This protein binds this small molecule.
Small molecule (SMILES): CCCCCCCCCC(=O)OC[C@H]1O[C@@](CO)(O[C@H]2O[C@@H](OC)[C@@H](O)[C@H](O)[C@@H]2O)[C@@H](O)[C@@H]1O

Sequence of chain 1.A:
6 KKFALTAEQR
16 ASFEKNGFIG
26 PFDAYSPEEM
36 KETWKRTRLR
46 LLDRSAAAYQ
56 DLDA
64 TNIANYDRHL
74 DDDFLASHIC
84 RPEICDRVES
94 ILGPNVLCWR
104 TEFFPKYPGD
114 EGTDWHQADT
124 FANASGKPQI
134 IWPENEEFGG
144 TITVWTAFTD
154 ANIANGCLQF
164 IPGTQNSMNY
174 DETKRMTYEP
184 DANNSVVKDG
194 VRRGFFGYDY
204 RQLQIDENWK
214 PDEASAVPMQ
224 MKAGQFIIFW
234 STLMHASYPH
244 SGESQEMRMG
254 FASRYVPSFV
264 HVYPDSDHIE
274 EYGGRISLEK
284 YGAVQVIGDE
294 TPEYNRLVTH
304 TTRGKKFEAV

Binding-site contacts:
Ligand atom C3' contacts residue ASN169 of chain 1.A at 3.5 Å.
Ligand atom O6' contacts residue PHE141 of chain 1.A at 3.3 Å.
Ligand atom C10 contacts residue PRO97 of chain 1.A at 3.7 Å (hydrophobic).
Ligand atom C4 contacts residue GLU140 of chain 1.A at 3.8 Å.
Ligand atom C3 contacts residue ASN169 of chain 1.A at 3.2 Å.
Ligand atom C6 contacts residue PHE141 of chain 1.A at 3.8 Å (hydrophobic).
Ligand atom C2N contacts residue PHE141 of chain 1.A at 3.7 Å (hydrophobic).
Ligand atom C5N contacts residue LEU95 of chain 1.A at 3.8 Å (hydrophobic).
Ligand atom O2' contacts residue PHE141 of chain 1.A at 3.4 Å.
Ligand atom O3 contacts residue ASN169 of chain 1.A at 3.8 Å.
Ligand atom C4' contacts residue TRP233 of chain 1.A at 3.5 Å (hydrophobic).
Ligand atom C1' contacts residue GLU140 of chain 1.A at 3.7 Å.
Ligand atom O3' contacts residue GLN168 of chain 1.A at 3.6 Å.
Ligand atom O4' contacts residue THR235 of chain 1.A at 2.7 Å (h-bond).
Ligand atom C6N contacts residue LEU95 of chain 1.A at 3.5 Å (hydrophobic).
Ligand atom O1 contacts residue ASN169 of chain 1.A at 3.2 Å (h-bond).
Ligand atom O5 contacts residue GLU140 of chain 1.A at 3.8 Å.
Ligand atom C5' contacts residue GLY142 of chain 1.A at 3.7 Å.
Ligand atom C3' contacts residue GLN168 of chain 1.A at 3.2 Å.
Ligand atom C5 contacts residue GLU140 of chain 1.A at 3.4 Å.
Ligand atom C4' contacts residue GLY142 of chain 1.A at 3.8 Å.
Ligand atom O1' contacts residue ASN169 of chain 1.A at 3.6 Å.
Ligand atom O3' contacts residue ASN169 of chain 1.A at 2.6 Å (h-bond).
Ligand atom C6' contacts residue TRP233 of chain 1.A at 3.4 Å (hydrophobic).
Ligand atom O4 contacts residue ASN169 of chain 1.A at 3.8 Å.
Ligand atom C4' contacts residue THR235 of chain 1.A at 3.6 Å.
Ligand atom C8N contacts residue LEU95 of chain 1.A at 3.8 Å (hydrophobic).
Ligand atom C1 contacts residue GLU140 of chain 1.A at 3.5 Å.
Ligand atom O4' contacts residue GLY142 of chain 1.A at 2.9 Å (h-bond).
Ligand atom O2 contacts residue ASN169 of chain 1.A at 3.4 Å (h-bond).
Ligand atom C3' contacts residue THR235 of chain 1.A at 3.8 Å.
Ligand atom O1' contacts residue GLN168 of chain 1.A at 3.2 Å (h-bond).
Ligand atom C5' contacts residue TRP233 of chain 1.A at 3.7 Å (hydrophobic).
Ligand atom C7N contacts residue LEU95 of chain 1.A at 3.5 Å (hydrophobic).
Ligand atom O4' contacts residue TRP233 of chain 1.A at 3.5 Å.
Ligand atom C2 contacts residue ASN169 of chain 1.A at 3.4 Å.
Ligand atom C1N contacts residue PHE141 of chain 1.A at 3.6 Å (hydrophobic).
Ligand atom O6' contacts residue TRP233 of chain 1.A at 3.5 Å.
Ligand atom O2' contacts residue GLY142 of chain 1.A at 3.4 Å (h-bond).
Ligand atom O5 contacts residue PHE141 of chain 1.A at 3.5 Å.